This protein binds this small molecule.
Small molecule (SMILES): CC(=O)N[C@@H]1[C@@H](O)[C@H](O)[C@@H](CO)O[C@H]1O

Binding-site contacts:
Ligand atom O6 contacts residue GLU219 of chain 1.A at 3.3 Å.
Ligand atom C5 contacts residue TYR222 of chain 1.A at 4.4 Å (hydrophobic).
Ligand atom N2 contacts residue NAG1 of chain 1.O at 2.9 Å (h-bond).
Ligand atom C3 contacts residue NAG1 of chain 1.O at 4.5 Å.
Ligand atom O7 contacts residue MET196 of chain 1.B at 4.3 Å.
Ligand atom O5 contacts residue TYR222 of chain 1.A at 4.4 Å.
Ligand atom C7 contacts residue NAG1 of chain 1.O at 3.1 Å.
Ligand atom C6 contacts residue TYR222 of chain 1.A at 4.5 Å (hydrophobic).
Ligand atom O7 contacts residue NAG1 of chain 1.O at 2.9 Å (h-bond).
Ligand atom C1 contacts residue NAG1 of chain 1.O at 2.7 Å.
Ligand atom C8 contacts residue NAG1 of chain 1.O at 4.2 Å.
Ligand atom C1 contacts residue LEU218 of chain 1.A at 4.3 Å (hydrophobic).
Ligand atom C8 contacts residue MET196 of chain 1.B at 4.3 Å (hydrophobic).
Ligand atom O5 contacts residue NAG1 of chain 1.O at 3.6 Å.
Ligand atom C2 contacts residue NAG1 of chain 1.O at 2.9 Å.

Sequence of chain 1.A:
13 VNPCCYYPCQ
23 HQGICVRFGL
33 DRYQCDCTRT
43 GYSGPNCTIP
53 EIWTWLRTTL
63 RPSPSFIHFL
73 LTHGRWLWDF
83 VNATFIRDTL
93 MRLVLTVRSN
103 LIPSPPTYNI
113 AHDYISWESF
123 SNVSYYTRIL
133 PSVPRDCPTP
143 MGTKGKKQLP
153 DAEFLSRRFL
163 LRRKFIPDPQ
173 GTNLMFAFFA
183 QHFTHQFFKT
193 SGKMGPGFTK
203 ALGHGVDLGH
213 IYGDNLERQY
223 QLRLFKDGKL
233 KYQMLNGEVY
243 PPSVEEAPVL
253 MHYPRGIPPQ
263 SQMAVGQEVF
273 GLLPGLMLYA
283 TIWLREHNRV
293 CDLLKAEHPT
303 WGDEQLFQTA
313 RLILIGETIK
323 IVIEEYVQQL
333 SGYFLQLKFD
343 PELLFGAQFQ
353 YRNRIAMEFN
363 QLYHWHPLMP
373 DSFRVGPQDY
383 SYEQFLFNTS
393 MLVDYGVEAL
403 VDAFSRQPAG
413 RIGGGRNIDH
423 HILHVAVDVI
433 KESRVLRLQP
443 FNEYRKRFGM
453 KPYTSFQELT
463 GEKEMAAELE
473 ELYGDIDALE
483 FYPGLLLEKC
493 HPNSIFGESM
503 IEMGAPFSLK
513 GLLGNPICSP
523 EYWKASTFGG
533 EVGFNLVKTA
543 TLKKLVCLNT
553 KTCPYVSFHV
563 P

Sequence of chain 1.B:
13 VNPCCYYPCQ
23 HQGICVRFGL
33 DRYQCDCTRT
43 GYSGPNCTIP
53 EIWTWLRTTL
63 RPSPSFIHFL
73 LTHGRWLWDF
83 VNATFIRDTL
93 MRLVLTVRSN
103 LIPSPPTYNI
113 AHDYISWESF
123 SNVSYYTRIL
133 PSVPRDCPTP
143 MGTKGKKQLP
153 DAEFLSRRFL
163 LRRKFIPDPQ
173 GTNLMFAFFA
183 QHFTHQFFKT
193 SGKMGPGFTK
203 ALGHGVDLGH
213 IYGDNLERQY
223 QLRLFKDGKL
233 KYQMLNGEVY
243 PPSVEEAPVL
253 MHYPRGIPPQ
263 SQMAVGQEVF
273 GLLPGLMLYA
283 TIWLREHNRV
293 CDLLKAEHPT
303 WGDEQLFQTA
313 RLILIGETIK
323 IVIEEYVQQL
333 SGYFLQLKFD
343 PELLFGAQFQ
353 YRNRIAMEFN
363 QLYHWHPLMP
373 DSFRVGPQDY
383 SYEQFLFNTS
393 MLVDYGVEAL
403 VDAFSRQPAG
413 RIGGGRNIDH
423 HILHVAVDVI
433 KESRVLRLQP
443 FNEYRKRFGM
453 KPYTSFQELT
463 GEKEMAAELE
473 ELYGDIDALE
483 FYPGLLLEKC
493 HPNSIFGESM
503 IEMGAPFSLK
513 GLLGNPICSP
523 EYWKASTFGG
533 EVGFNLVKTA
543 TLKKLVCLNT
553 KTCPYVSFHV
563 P